Binding-site contacts:
Ligand atom C5 contacts residue VAL449 of chain 2.A at 3.6 Å (hydrophobic).
Ligand atom O6 contacts residue GLY383 of chain 2.A at 4.0 Å.
Ligand atom C5 contacts residue ASN267 of chain 2.A at 3.6 Å.
Ligand atom C3 contacts residue ASN267 of chain 2.A at 3.6 Å.
Ligand atom C6 contacts residue SER214 of chain 2.A at 3.9 Å.
Ligand atom C7 contacts residue ASN381 of chain 2.A at 4.4 Å.
Ligand atom C1 contacts residue ASN267 of chain 2.A at 1.4 Å.
Ligand atom C8 contacts residue ASN381 of chain 2.A at 4.0 Å.
Ligand atom O5 contacts residue ASN267 of chain 2.A at 2.4 Å (h-bond).
Ligand atom C2 contacts residue ASN267 of chain 2.A at 2.3 Å.
Ligand atom O7 contacts residue ARG447 of chain 2.A at 4.4 Å.
Ligand atom C4 contacts residue VAL449 of chain 2.A at 4.1 Å (hydrophobic).
Ligand atom C7 contacts residue ASN267 of chain 2.A at 3.7 Å.
Ligand atom N2 contacts residue SER450 of chain 2.A at 3.7 Å.
Ligand atom O7 contacts residue VAL449 of chain 2.A at 3.7 Å.
Ligand atom O7 contacts residue PRO217 of chain 2.A at 3.9 Å.
Ligand atom O7 contacts residue ASN381 of chain 2.A at 4.1 Å.
Ligand atom C5 contacts residue NAG1 of chain 2.I at 3.8 Å.
Ligand atom O5 contacts residue VAL449 of chain 2.A at 4.3 Å.
Ligand atom C4 contacts residue ASN267 of chain 2.A at 4.2 Å.
Ligand atom C8 contacts residue LEU266 of chain 2.A at 3.8 Å (hydrophobic).
Ligand atom C7 contacts residue VAL449 of chain 2.A at 4.3 Å (hydrophobic).
Ligand atom C1 contacts residue NAG1 of chain 2.I at 4.3 Å.
Ligand atom C6 contacts residue NAG1 of chain 2.I at 3.8 Å.
Ligand atom O5 contacts residue NAG1 of chain 2.I at 3.7 Å.
Ligand atom C2 contacts residue SER450 of chain 2.A at 4.2 Å.
Ligand atom C1 contacts residue VAL449 of chain 2.A at 4.2 Å (hydrophobic).
Ligand atom O3 contacts residue CYS382 of chain 2.A at 3.5 Å (h-bond).
Ligand atom O7 contacts residue ASN267 of chain 2.A at 4.2 Å.
Ligand atom O6 contacts residue SER214 of chain 2.A at 3.8 Å.
Ligand atom C3 contacts residue VAL449 of chain 2.A at 3.9 Å (hydrophobic).
Ligand atom C8 contacts residue VAL259 of chain 2.A at 4.2 Å (hydrophobic).
Ligand atom C1 contacts residue SER450 of chain 2.A at 3.9 Å.
Ligand atom C6 contacts residue VAL449 of chain 2.A at 4.5 Å (hydrophobic).
Ligand atom N2 contacts residue ASN267 of chain 2.A at 2.8 Å (h-bond).
Ligand atom O4 contacts residue VAL449 of chain 2.A at 4.0 Å.
Ligand atom C8 contacts residue VAL449 of chain 2.A at 4.1 Å (hydrophobic).
Ligand atom C3 contacts residue SER450 of chain 2.A at 4.4 Å.

The protein below binds the small molecule below.
Small molecule (SMILES): CC(=O)N[C@H]1[C@H](O[C@H]2[C@H](O)[C@@H](NC(C)=O)CO[C@@H]2CO)O[C@H](CO)[C@@H](O[C@@H]2O[C@H](CO)[C@@H](O)[C@H](O[C@H]3O[C@H](CO)[C@@H](O)[C@H](O)[C@@H]3O)[C@@H]2O)[C@@H]1O

Sequence of chain 2.A:
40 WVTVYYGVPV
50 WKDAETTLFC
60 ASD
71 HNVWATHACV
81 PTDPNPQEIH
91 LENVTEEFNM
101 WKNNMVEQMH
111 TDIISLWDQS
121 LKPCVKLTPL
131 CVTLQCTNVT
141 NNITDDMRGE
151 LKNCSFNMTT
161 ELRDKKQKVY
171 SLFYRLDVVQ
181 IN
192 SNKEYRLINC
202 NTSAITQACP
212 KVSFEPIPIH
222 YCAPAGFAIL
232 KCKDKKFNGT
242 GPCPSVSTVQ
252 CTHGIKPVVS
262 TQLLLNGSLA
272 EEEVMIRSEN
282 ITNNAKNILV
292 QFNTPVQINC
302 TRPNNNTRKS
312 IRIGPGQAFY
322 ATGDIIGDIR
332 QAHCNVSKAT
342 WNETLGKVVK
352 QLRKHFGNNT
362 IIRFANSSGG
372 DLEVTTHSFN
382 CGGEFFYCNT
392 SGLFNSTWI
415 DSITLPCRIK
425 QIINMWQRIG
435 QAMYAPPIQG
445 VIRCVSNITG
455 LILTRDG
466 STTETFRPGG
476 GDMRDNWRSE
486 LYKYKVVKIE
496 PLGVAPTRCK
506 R